Sequence of chain 40.F:
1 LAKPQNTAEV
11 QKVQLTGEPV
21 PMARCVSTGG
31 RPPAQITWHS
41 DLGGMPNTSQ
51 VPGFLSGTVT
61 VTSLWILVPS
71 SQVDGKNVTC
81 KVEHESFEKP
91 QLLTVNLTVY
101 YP

Binding-site contacts:
Ligand atom C7 contacts residue NAG1 of chain 40.L at 4.3 Å.
Ligand atom C1 contacts residue NAG1 of chain 40.L at 3.4 Å.
Ligand atom C2 contacts residue ASN77 of chain 40.F at 2.3 Å.
Ligand atom O5 contacts residue NAG1 of chain 40.L at 4.2 Å.
Ligand atom C5 contacts residue ASN77 of chain 40.F at 3.7 Å.
Ligand atom C3 contacts residue ASN77 of chain 40.F at 3.7 Å.
Ligand atom C8 contacts residue NAG1 of chain 40.L at 4.3 Å.
Ligand atom C2 contacts residue NAG1 of chain 40.L at 4.3 Å.
Ligand atom O5 contacts residue ASN77 of chain 40.F at 2.4 Å (h-bond).
Ligand atom C5 contacts residue NAG1 of chain 40.L at 4.5 Å.
Ligand atom O5 contacts residue THR94 of chain 40.F at 3.8 Å.
Ligand atom O6 contacts residue THR94 of chain 40.F at 4.0 Å.
Ligand atom C7 contacts residue ASN77 of chain 40.F at 2.7 Å.
Ligand atom C4 contacts residue ASN77 of chain 40.F at 4.2 Å.
Ligand atom N2 contacts residue ASN77 of chain 40.F at 2.8 Å (h-bond).
Ligand atom C1 contacts residue ASN77 of chain 40.F at 1.5 Å.
Ligand atom N2 contacts residue NAG1 of chain 40.L at 4.2 Å.
Ligand atom O7 contacts residue ASN77 of chain 40.F at 2.3 Å (h-bond).
Ligand atom C6 contacts residue THR94 of chain 40.F at 4.0 Å.
Ligand atom C8 contacts residue ASN77 of chain 40.F at 4.1 Å.

The protein below binds the small molecule below.
Small molecule (SMILES): CC(=O)N[C@H]1[C@H](O[C@H]2[C@H](O)[C@@H](NC(C)=O)CO[C@@H]2CO)O[C@H](CO)[C@@H](O)[C@@H]1O